Sequence of chain 1.A:
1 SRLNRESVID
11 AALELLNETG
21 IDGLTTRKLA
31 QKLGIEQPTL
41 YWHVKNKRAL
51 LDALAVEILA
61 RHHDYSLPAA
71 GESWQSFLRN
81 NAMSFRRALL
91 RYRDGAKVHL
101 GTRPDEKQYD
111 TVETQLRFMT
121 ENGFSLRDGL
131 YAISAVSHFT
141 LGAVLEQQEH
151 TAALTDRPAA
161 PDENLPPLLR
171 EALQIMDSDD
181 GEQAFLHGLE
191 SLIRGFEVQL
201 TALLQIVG

Binding-site contacts:
Ligand atom O3 contacts residue GLN115 of chain 1.A at 3.2 Å (h-bond).
Ligand atom C42 contacts residue ILE133 of chain 1.A at 3.7 Å (hydrophobic).
Ligand atom O10 contacts residue PRO104 of chain 1.A at 3.6 Å.
Ligand atom C9 contacts residue LEU173 of chain 2.A at 3.7 Å (hydrophobic).
Ligand atom C43 contacts residue SER137 of chain 1.A at 3.7 Å.
Ligand atom O1C contacts residue PHE85 of chain 1.A at 3.4 Å.
Ligand atom C4 contacts residue ASN81 of chain 1.A at 3.7 Å.
Ligand atom O1 contacts residue VAL112 of chain 1.A at 3.7 Å.
Ligand atom C8 contacts residue MET176 of chain 2.A at 3.4 Å (hydrophobic).
Ligand atom O10 contacts residue THR102 of chain 1.A at 3.5 Å (h-bond).
Ligand atom C1B contacts residue MG1 of chain 1.C at 3.5 Å.
Ligand atom C11 contacts residue MG1 of chain 1.C at 3.1 Å.
Ligand atom C3 contacts residue GLN115 of chain 1.A at 3.5 Å.
Ligand atom C43 contacts residue ASN81 of chain 1.A at 3.3 Å.
Ligand atom O11 contacts residue MG1 of chain 1.C at 2.0 Å.
Ligand atom C3 contacts residue HIS63 of chain 1.A at 3.7 Å.
Ligand atom C42 contacts residue SER137 of chain 1.A at 3.5 Å.
Ligand atom O12 contacts residue HIS99 of chain 1.A at 2.9 Å (h-bond).
Ligand atom C9 contacts residue MET176 of chain 2.A at 3.0 Å (hydrophobic).
Ligand atom C21 contacts residue GLN115 of chain 1.A at 3.8 Å.
Ligand atom C1A contacts residue PRO104 of chain 1.A at 3.6 Å (hydrophobic).
Ligand atom O21 contacts residue HIS63 of chain 1.A at 3.1 Å (h-bond).
Ligand atom C4 contacts residue GLN115 of chain 1.A at 3.2 Å.
Ligand atom O12 contacts residue MG1 of chain 1.C at 2.0 Å.
Ligand atom C21 contacts residue HIS63 of chain 1.A at 3.7 Å.
Ligand atom N4 contacts residue ASN81 of chain 1.A at 2.8 Å (h-bond).
Ligand atom O3 contacts residue ASN81 of chain 1.A at 2.8 Å (h-bond).
Ligand atom C12 contacts residue MG1 of chain 1.C at 3.0 Å.
Ligand atom O21 contacts residue GLN115 of chain 1.A at 3.4 Å (h-bond).
Ligand atom C9 contacts residue PRO104 of chain 1.A at 3.8 Å (hydrophobic).
Ligand atom C10 contacts residue PRO104 of chain 1.A at 3.3 Å (hydrophobic).
Ligand atom O21 contacts residue SER66 of chain 1.A at 3.5 Å.
Ligand atom C43 contacts residue PHE85 of chain 1.A at 3.5 Å (hydrophobic).
Ligand atom C5 contacts residue ILE133 of chain 1.A at 3.8 Å (hydrophobic).
Ligand atom C5 contacts residue GLN115 of chain 1.A at 3.3 Å.
Ligand atom C42 contacts residue ASN81 of chain 1.A at 3.0 Å.
Ligand atom O10 contacts residue ARG103 of chain 1.A at 3.4 Å (salt-bridge).
Ligand atom O21 contacts residue THR111 of chain 1.A at 3.8 Å.
Ligand atom O3 contacts residue HIS63 of chain 1.A at 2.7 Å (h-bond).
Ligand atom C41 contacts residue SER137 of chain 1.A at 3.8 Å.

Sequence of chain 2.A:
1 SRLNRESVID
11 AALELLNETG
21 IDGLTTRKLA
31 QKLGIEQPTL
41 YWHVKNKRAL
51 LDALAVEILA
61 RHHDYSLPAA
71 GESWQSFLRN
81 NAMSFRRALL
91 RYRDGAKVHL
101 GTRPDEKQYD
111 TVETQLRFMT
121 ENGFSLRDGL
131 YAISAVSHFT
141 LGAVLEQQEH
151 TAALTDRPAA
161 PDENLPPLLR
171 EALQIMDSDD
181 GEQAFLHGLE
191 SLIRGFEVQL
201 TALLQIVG

A small-molecule ligand and the protein it binds are described below.
Small molecule (SMILES): Cc1c2c(c(O)c3c(O)cccc13)C(=O)[C@]1(O)C(=O)C(C(N)=O)=C(O)[C@@H](N(C)C)[C@@H]1C2